Binding-site contacts:
Ligand atom C08 contacts residue ARG403 of chain 1.B at 3.8 Å.
Ligand atom C07 contacts residue ASN401 of chain 1.B at 4.0 Å.
Ligand atom C17 contacts residue TYR410 of chain 1.B at 3.4 Å (hydrophobic).
Ligand atom C12 contacts residue GLU409 of chain 1.B at 3.7 Å.
Ligand atom F16 contacts residue GLU27 of chain 1.B at 3.8 Å.
Ligand atom C02 contacts residue GLU409 of chain 1.B at 3.7 Å.
Ligand atom C14 contacts residue MET40 of chain 1.B at 3.8 Å (hydrophobic).
Ligand atom F16 contacts residue PRO42 of chain 1.B at 3.9 Å.
Ligand atom C18 contacts residue GLU409 of chain 1.B at 3.9 Å.
Ligand atom C08 contacts residue LEU26 of chain 1.B at 3.8 Å (hydrophobic).
Ligand atom F15 contacts residue THR28 of chain 1.B at 4.1 Å.
Ligand atom C08 contacts residue GLU409 of chain 1.B at 3.7 Å.
Ligand atom C02 contacts residue ARG403 of chain 1.B at 3.6 Å.
Ligand atom N02 contacts residue GLU409 of chain 1.B at 3.3 Å (salt-bridge).
Ligand atom C06 contacts residue ARG403 of chain 1.B at 3.5 Å.
Ligand atom C09 contacts residue GLU27 of chain 1.B at 3.9 Å.
Ligand atom C06 contacts residue GLU27 of chain 1.B at 3.7 Å.
Ligand atom C04 contacts residue GLU27 of chain 1.B at 4.2 Å.
Ligand atom C04 contacts residue ARG403 of chain 1.B at 3.8 Å.
Ligand atom C08 contacts residue GLU27 of chain 1.B at 3.5 Å.
Ligand atom C03 contacts residue ARG403 of chain 1.B at 3.7 Å.
Ligand atom C05 contacts residue ARG403 of chain 1.B at 4.0 Å.
Ligand atom F15 contacts residue ARG118 of chain 1.B at 3.6 Å.
Ligand atom C11 contacts residue PRO42 of chain 1.B at 3.8 Å (hydrophobic).
Ligand atom N02 contacts residue SER407 of chain 1.B at 4.2 Å.
Ligand atom N01 contacts residue GLU409 of chain 1.B at 2.9 Å (salt-bridge).
Ligand atom F16 contacts residue THR28 of chain 1.B at 3.1 Å.
Ligand atom N02 contacts residue PHE408 of chain 1.B at 3.7 Å.
Ligand atom C16 contacts residue PRO42 of chain 1.B at 3.8 Å (hydrophobic).
Ligand atom C12 contacts residue PRO42 of chain 1.B at 4.2 Å (hydrophobic).
Ligand atom N02 contacts residue ARG403 of chain 1.B at 3.9 Å.
Ligand atom N01 contacts residue ARG403 of chain 1.B at 3.2 Å.
Ligand atom C07 contacts residue THR28 of chain 1.B at 4.2 Å.
Ligand atom C06 contacts residue GLU409 of chain 1.B at 3.7 Å.
Ligand atom C05 contacts residue GLU27 of chain 1.B at 3.1 Å.
Ligand atom C18 contacts residue PHE408 of chain 1.B at 3.9 Å (hydrophobic).
Ligand atom C16 contacts residue THR28 of chain 1.B at 4.2 Å.
Ligand atom C14 contacts residue ARG118 of chain 1.B at 3.7 Å.
Ligand atom C09 contacts residue PRO42 of chain 1.B at 3.6 Å (hydrophobic).
Ligand atom C15 contacts residue ARG118 of chain 1.B at 4.2 Å.

A protein and the small-molecule ligand that binds it are described below.
Small molecule (SMILES): Cc1cc(N)nc(CCc2cc(CCN)cc(F)c2F)c1

Sequence of chain 1.B:
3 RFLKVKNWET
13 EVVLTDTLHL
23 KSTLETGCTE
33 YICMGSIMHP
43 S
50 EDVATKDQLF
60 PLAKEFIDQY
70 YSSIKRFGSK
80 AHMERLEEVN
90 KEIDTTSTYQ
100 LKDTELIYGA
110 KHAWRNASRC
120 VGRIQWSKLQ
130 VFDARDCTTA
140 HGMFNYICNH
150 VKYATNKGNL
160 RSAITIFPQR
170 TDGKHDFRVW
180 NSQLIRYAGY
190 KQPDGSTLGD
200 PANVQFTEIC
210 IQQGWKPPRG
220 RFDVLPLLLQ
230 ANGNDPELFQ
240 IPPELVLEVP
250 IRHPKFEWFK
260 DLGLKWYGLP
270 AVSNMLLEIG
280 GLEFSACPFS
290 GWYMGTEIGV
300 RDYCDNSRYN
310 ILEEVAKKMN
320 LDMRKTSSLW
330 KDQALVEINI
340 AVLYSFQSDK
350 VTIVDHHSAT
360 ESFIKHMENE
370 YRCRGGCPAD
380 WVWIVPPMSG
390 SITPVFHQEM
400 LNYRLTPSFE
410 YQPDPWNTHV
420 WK